Binding-site contacts:
Ligand atom OP2 contacts residue GLY49 of chain 16.E at 4.2 Å.
Ligand atom O4' contacts residue LYS143 of chain 16.D at 4.1 Å.
Ligand atom N6 contacts residue TRP47 of chain 16.D at 3.8 Å.
Ligand atom C2 contacts residue TRP47 of chain 16.D at 4.2 Å (hydrophobic).
Ligand atom C5' contacts residue VAL178 of chain 16.E at 4.5 Å (hydrophobic).
Ligand atom N9 contacts residue TRP47 of chain 16.D at 3.9 Å.
Ligand atom C4 contacts residue TRP47 of chain 16.D at 3.9 Å (hydrophobic).
Ligand atom C5 contacts residue TRP47 of chain 16.D at 3.8 Å (hydrophobic).
Ligand atom N7 contacts residue TRP47 of chain 16.D at 3.7 Å.
Ligand atom N6 contacts residue THR48 of chain 16.D at 3.3 Å (h-bond).
Ligand atom N1 contacts residue THR48 of chain 16.D at 4.0 Å.
Ligand atom C6 contacts residue TRP47 of chain 16.D at 3.9 Å (hydrophobic).
Ligand atom N1 contacts residue TRP47 of chain 16.D at 4.3 Å.
Ligand atom O4' contacts residue TRP47 of chain 16.D at 4.1 Å.
Ligand atom C6 contacts residue THR48 of chain 16.D at 4.2 Å.
Ligand atom C1' contacts residue TRP47 of chain 16.D at 4.3 Å (hydrophobic).
Ligand atom OP2 contacts residue VAL178 of chain 16.E at 4.5 Å.
Ligand atom N3 contacts residue TRP47 of chain 16.D at 4.1 Å.
Ligand atom C8 contacts residue TRP47 of chain 16.D at 3.8 Å (hydrophobic).
Ligand atom N6 contacts residue TYR50 of chain 16.D at 4.2 Å.

Sequence of chain 16.D:
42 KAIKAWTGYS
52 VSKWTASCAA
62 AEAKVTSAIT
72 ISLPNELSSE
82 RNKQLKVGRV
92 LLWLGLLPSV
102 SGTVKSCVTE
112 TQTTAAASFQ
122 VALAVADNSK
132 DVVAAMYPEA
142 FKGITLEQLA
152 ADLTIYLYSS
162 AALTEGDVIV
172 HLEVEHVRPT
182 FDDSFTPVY

The protein below binds the small molecule below.
Small molecule (SMILES): Nc1ncnc2c1ncn2[C@@H]1O[C@H](COO[C@@H]2C[C@@H](CO[P](=O)(O)O[C@H]3[C@@H](O)[C@H](n4cnc5c(N)ncnc54)O[C@@H]3COP(=O)=O)O[C@H]2n2ccc(=O)[nH]c2=O)[C@@H](OOP(O)OC[C@H]2O[C@@H](n3ccc(=O)[nH]c3=O)[C@H](O)[C@@H]2O)[C@H]1O.Op1oo1

Sequence of chain 16.E:
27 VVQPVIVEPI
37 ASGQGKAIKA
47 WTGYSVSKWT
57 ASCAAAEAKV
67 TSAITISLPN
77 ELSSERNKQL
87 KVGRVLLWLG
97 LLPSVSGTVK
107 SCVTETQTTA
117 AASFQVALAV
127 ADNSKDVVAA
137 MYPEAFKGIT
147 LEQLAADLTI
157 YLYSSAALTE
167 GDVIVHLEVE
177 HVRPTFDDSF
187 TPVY